Sequence of chain 1.D:
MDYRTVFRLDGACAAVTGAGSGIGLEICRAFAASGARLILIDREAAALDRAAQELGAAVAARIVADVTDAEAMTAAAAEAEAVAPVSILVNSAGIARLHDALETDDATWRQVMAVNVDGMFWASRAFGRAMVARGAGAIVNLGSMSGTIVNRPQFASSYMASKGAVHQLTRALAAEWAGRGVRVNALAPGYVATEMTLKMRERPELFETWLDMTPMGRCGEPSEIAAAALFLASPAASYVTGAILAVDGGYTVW

This protein binds this small molecule.
Small molecule (SMILES): CCC[C@H](O)CO

Binding-site contacts:
Ligand atom C3 contacts residue TYR159 of chain 1.D at 3.7 Å (hydrophobic).
Ligand atom C4 contacts residue GLN154 of chain 1.D at 4.0 Å.
Ligand atom C1 contacts residue ASN151 of chain 1.D at 4.3 Å.
Ligand atom C2 contacts residue NAD1 of chain 1.M at 4.4 Å.
Ligand atom O2 contacts residue MET196 of chain 1.D at 4.5 Å.
Ligand atom C1 contacts residue SER146 of chain 1.D at 3.8 Å.
Ligand atom C5 contacts residue LEU98 of chain 1.D at 3.9 Å (hydrophobic).
Ligand atom C2 contacts residue ASN151 of chain 1.D at 4.1 Å.
Ligand atom O1 contacts residue MET145 of chain 1.D at 3.7 Å.
Ligand atom C5 contacts residue ALA96 of chain 1.D at 4.4 Å (hydrophobic).
Ligand atom O2 contacts residue NAD1 of chain 1.M at 3.7 Å.
Ligand atom C2 contacts residue TYR191 of chain 1.D at 4.0 Å (hydrophobic).
Ligand atom C5 contacts residue ALA156 of chain 1.D at 3.9 Å (hydrophobic).
Ligand atom C1 contacts residue SER144 of chain 1.D at 3.9 Å.
Ligand atom C4 contacts residue ASN151 of chain 1.D at 4.2 Å.
Ligand atom O1 contacts residue SER146 of chain 1.D at 3.4 Å (h-bond).
Ligand atom C3 contacts residue ASN151 of chain 1.D at 4.0 Å.
Ligand atom C1 contacts residue TYR159 of chain 1.D at 3.7 Å (hydrophobic).
Ligand atom C3 contacts residue SER146 of chain 1.D at 4.3 Å.
Ligand atom O1 contacts residue SER144 of chain 1.D at 3.6 Å.
Ligand atom O1 contacts residue ASN151 of chain 1.D at 3.6 Å (h-bond).
Ligand atom O1 contacts residue NAD1 of chain 1.M at 3.8 Å.
Ligand atom C5 contacts residue GLN154 of chain 1.D at 4.4 Å.
Ligand atom C2 contacts residue TYR159 of chain 1.D at 4.3 Å (hydrophobic).
Ligand atom O1 contacts residue TYR191 of chain 1.D at 4.0 Å.
Ligand atom O2 contacts residue MET200 of chain 1.D at 4.1 Å.
Ligand atom C1 contacts residue NAD1 of chain 1.M at 3.4 Å.
Ligand atom O2 contacts residue THR197 of chain 1.D at 3.5 Å.
Ligand atom C4 contacts residue MET200 of chain 1.D at 4.1 Å (hydrophobic).